Sequence of chain 1.A:
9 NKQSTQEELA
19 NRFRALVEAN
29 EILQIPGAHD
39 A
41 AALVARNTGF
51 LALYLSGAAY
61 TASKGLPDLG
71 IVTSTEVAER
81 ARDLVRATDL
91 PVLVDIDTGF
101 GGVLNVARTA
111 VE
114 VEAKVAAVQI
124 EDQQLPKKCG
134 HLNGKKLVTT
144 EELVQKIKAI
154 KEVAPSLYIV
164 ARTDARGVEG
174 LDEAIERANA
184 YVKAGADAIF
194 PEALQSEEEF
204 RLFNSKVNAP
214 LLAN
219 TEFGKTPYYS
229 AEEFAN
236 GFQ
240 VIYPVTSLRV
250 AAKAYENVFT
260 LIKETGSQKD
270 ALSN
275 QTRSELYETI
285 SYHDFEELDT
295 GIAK

The protein below binds the small molecule below.
Small molecule (SMILES): CC(=O)C(=O)O

Binding-site contacts:
Ligand atom O contacts residue ASP175 of chain 1.A at 3.8 Å.
Ligand atom O3 contacts residue ARG169 of chain 1.A at 3.9 Å.
Ligand atom O3 contacts residue GLY173 of chain 1.A at 4.3 Å.
Ligand atom O contacts residue GLU176 of chain 1.A at 4.3 Å.
Ligand atom O contacts residue GLY173 of chain 1.A at 3.6 Å.
Ligand atom C contacts residue LEU174 of chain 1.A at 3.4 Å (hydrophobic).
Ligand atom C contacts residue GLY173 of chain 1.A at 3.9 Å.
Ligand atom CB contacts residue GLU172 of chain 1.A at 4.4 Å.
Ligand atom O contacts residue LEU174 of chain 1.A at 3.5 Å (h-bond).
Ligand atom CA contacts residue LEU174 of chain 1.A at 3.8 Å (hydrophobic).
Ligand atom CB contacts residue GLY173 of chain 1.A at 4.0 Å.
Ligand atom C contacts residue ASP175 of chain 1.A at 4.2 Å.
Ligand atom O3 contacts residue LEU174 of chain 1.A at 3.9 Å.
Ligand atom O contacts residue GLU172 of chain 1.A at 4.3 Å.
Ligand atom OXT contacts residue LEU174 of chain 1.A at 3.7 Å.
Ligand atom CA contacts residue GLY173 of chain 1.A at 3.8 Å.
Ligand atom OXT contacts residue ASP175 of chain 1.A at 3.9 Å.